Binding-site contacts:
Ligand atom C5 contacts residue MET124 of chain 1.A at 3.9 Å (hydrophobic).
Ligand atom C6 contacts residue ASN129 of chain 3.A at 4.0 Å.
Ligand atom N contacts residue ASP141 of chain 1.A at 2.7 Å (salt-bridge).
Ligand atom C5 contacts residue MET139 of chain 1.A at 3.8 Å (hydrophobic).
Ligand atom CB contacts residue MET139 of chain 1.A at 4.0 Å (hydrophobic).
Ligand atom O contacts residue GLU169 of chain 3.A at 3.1 Å (salt-bridge).
Ligand atom OXT contacts residue VAL167 of chain 3.A at 4.1 Å.
Ligand atom O contacts residue GLY166 of chain 3.A at 3.5 Å.
Ligand atom O71 contacts residue PHE67 of chain 3.A at 3.4 Å.
Ligand atom C7 contacts residue ARG104 of chain 1.A at 3.5 Å.
Ligand atom O contacts residue SER148 of chain 3.A at 3.5 Å (h-bond).
Ligand atom N contacts residue COA1 of chain 1.B at 3.8 Å.
Ligand atom CB contacts residue GLU169 of chain 3.A at 3.7 Å.
Ligand atom O72 contacts residue LEU270 of chain 1.A at 3.8 Å.
Ligand atom CB contacts residue ASP141 of chain 1.A at 3.6 Å.
Ligand atom C6 contacts residue ARG112 of chain 3.A at 3.6 Å.
Ligand atom N contacts residue GLU169 of chain 3.A at 2.6 Å (salt-bridge).
Ligand atom OXT contacts residue ASN129 of chain 3.A at 3.6 Å (h-bond).
Ligand atom OXT contacts residue SER148 of chain 3.A at 2.8 Å (h-bond).
Ligand atom C6 contacts residue LEU168 of chain 3.A at 4.1 Å (hydrophobic).
Ligand atom O71 contacts residue MET124 of chain 1.A at 3.8 Å.
Ligand atom O71 contacts residue ARG104 of chain 1.A at 3.0 Å (salt-bridge).
Ligand atom O72 contacts residue MET139 of chain 1.A at 3.6 Å.
Ligand atom CA contacts residue GLU169 of chain 3.A at 3.6 Å.
Ligand atom C4 contacts residue ASN129 of chain 3.A at 3.7 Å.
Ligand atom CA contacts residue ASP141 of chain 1.A at 3.4 Å.
Ligand atom O72 contacts residue ARG104 of chain 1.A at 2.6 Å (salt-bridge).
Ligand atom O contacts residue VAL167 of chain 3.A at 3.4 Å (h-bond).
Ligand atom C contacts residue LEU168 of chain 3.A at 3.9 Å (hydrophobic).
Ligand atom O contacts residue LEU168 of chain 3.A at 2.8 Å (h-bond).
Ligand atom C6 contacts residue MET124 of chain 1.A at 3.7 Å (hydrophobic).
Ligand atom C7 contacts residue ARG112 of chain 3.A at 3.6 Å.
Ligand atom C7 contacts residue PHE67 of chain 3.A at 3.9 Å (hydrophobic).
Ligand atom O71 contacts residue ARG112 of chain 3.A at 2.9 Å (salt-bridge).
Ligand atom C7 contacts residue MET124 of chain 1.A at 3.7 Å (hydrophobic).
Ligand atom C4 contacts residue LEU168 of chain 3.A at 4.1 Å (hydrophobic).
Ligand atom OXT contacts residue GLY166 of chain 3.A at 3.4 Å.
Ligand atom C contacts residue SER148 of chain 3.A at 3.5 Å.
Ligand atom C contacts residue GLY166 of chain 3.A at 3.8 Å.
Ligand atom O72 contacts residue VAL122 of chain 1.A at 4.0 Å.

The protein below binds the small molecule below.
Small molecule (SMILES): N[C@@H](CCCCC(=O)O)C(=O)O

Sequence of chain 1.A:
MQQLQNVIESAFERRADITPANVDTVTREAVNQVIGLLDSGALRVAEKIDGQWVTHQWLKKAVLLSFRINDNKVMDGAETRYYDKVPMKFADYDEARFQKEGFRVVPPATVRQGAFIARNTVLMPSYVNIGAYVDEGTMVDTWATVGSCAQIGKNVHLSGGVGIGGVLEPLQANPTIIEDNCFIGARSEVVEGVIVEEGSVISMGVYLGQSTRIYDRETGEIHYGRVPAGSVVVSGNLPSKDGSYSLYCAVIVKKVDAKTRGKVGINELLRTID

Sequence of chain 3.A:
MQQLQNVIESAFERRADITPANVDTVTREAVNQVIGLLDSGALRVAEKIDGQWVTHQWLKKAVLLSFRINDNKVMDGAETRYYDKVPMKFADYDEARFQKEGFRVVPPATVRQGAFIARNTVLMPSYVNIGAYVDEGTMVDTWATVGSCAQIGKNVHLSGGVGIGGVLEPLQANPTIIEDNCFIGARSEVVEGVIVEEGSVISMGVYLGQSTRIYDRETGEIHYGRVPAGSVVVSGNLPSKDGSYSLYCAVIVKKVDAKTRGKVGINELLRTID